A small-molecule ligand and the protein it binds are described below.
Small molecule (SMILES): O=C(O[C@@H]1Cc2c(O)cc(O)cc2O[C@@H]1c1cc(O)c(O)c(O)c1)c1cc(O)c(O)c(O)c1

Sequence of chain 1.A:
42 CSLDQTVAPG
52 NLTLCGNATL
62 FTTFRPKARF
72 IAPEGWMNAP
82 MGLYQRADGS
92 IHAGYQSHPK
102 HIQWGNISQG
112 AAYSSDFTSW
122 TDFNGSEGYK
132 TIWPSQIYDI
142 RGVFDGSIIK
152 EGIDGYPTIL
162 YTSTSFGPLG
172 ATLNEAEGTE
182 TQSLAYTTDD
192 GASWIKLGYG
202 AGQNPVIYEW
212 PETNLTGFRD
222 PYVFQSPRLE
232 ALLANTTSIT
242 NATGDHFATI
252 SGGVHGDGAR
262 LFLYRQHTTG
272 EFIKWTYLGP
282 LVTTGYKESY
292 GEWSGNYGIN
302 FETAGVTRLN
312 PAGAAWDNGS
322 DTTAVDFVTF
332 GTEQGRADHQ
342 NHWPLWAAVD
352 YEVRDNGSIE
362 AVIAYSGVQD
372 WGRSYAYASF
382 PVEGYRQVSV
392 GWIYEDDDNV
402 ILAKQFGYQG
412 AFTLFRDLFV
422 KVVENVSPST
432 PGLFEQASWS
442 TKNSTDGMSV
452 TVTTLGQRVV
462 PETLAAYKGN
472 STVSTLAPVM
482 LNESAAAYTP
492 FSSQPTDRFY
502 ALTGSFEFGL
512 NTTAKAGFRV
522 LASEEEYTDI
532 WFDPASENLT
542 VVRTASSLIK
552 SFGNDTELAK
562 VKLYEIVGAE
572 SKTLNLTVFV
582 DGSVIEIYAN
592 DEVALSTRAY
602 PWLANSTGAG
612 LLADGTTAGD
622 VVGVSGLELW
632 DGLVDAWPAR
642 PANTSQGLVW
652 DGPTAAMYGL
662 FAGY

Binding-site contacts:
Ligand atom O50 contacts residue HIS247 of chain 1.A at 3.4 Å.
Ligand atom O03 contacts residue PRO382 of chain 1.A at 3.5 Å.
Ligand atom O47 contacts residue HIS247 of chain 1.A at 2.7 Å (h-bond).
Ligand atom O44 contacts residue GLN226 of chain 1.A at 3.6 Å.
Ligand atom C33 contacts residue TRP317 of chain 1.A at 3.5 Å (hydrophobic).
Ligand atom C46 contacts residue HIS247 of chain 1.A at 3.3 Å.
Ligand atom C39 contacts residue GLN226 of chain 1.A at 3.8 Å.
Ligand atom O37 contacts residue TRP317 of chain 1.A at 3.3 Å.
Ligand atom C6 contacts residue PRO228 of chain 1.A at 3.6 Å (hydrophobic).
Ligand atom C26 contacts residue GLU384 of chain 1.A at 3.6 Å.
Ligand atom C31 contacts residue EDO1 of chain 1.P at 3.8 Å.
Ligand atom O50 contacts residue ILE149 of chain 1.A at 3.8 Å.
Ligand atom C29 contacts residue EDO1 of chain 1.P at 3.7 Å.
Ligand atom C49 contacts residue HIS247 of chain 1.A at 3.6 Å.
Ligand atom C4 contacts residue TRP317 of chain 1.A at 3.8 Å (hydrophobic).
Ligand atom C41 contacts residue GLN226 of chain 1.A at 3.5 Å.
Ligand atom O02 contacts residue GLU384 of chain 1.A at 2.7 Å (salt-bridge).
Ligand atom O10 contacts residue GLN226 of chain 1.A at 2.5 Å (h-bond).
Ligand atom C24 contacts residue GLU384 of chain 1.A at 3.6 Å.
Ligand atom O7 contacts residue PRO228 of chain 1.A at 3.2 Å.
Ligand atom C9 contacts residue GLN226 of chain 1.A at 3.3 Å.
Ligand atom C15 contacts residue TRP317 of chain 1.A at 3.8 Å (hydrophobic).
Ligand atom O47 contacts residue LYS151 of chain 1.A at 3.5 Å (salt-bridge).
Ligand atom C01 contacts residue PRO382 of chain 1.A at 3.8 Å (hydrophobic).
Ligand atom C46 contacts residue LYS151 of chain 1.A at 3.8 Å.
Ligand atom C4 contacts residue EDO1 of chain 1.P at 3.8 Å.
Ligand atom C43 contacts residue GLN226 of chain 1.A at 3.4 Å.
Ligand atom O01 contacts residue EDO1 of chain 1.P at 3.5 Å (h-bond).
Ligand atom O03 contacts residue VAL383 of chain 1.A at 3.9 Å.
Ligand atom C12 contacts residue GLN226 of chain 1.A at 3.5 Å.
Ligand atom O50 contacts residue LYS151 of chain 1.A at 3.2 Å (salt-bridge).
Ligand atom C01 contacts residue TRP317 of chain 1.A at 3.5 Å (hydrophobic).
Ligand atom C14 contacts residue TRP317 of chain 1.A at 3.8 Å (hydrophobic).
Ligand atom C38 contacts residue GLN226 of chain 1.A at 3.8 Å.
Ligand atom C46 contacts residue GLN226 of chain 1.A at 3.6 Å.
Ligand atom C49 contacts residue LYS151 of chain 1.A at 3.7 Å.
Ligand atom C20 contacts residue EDO1 of chain 1.P at 3.7 Å.
Ligand atom C15 contacts residue EDO1 of chain 1.P at 3.7 Å.
Ligand atom O50 contacts residue ILE150 of chain 1.A at 3.6 Å.
Ligand atom O47 contacts residue GLU152 of chain 1.A at 3.1 Å (salt-bridge).